Sequence of chain 1.B:
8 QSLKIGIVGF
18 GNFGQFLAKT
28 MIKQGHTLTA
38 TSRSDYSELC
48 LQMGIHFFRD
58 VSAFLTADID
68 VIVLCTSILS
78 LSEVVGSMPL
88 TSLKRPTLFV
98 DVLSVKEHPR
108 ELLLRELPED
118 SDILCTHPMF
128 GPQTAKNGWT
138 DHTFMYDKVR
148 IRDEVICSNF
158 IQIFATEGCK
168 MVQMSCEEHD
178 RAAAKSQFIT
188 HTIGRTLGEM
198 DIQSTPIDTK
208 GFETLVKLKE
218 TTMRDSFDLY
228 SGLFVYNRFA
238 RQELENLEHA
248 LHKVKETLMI

A small-molecule ligand and the protein it binds are described below.
Small molecule (SMILES): N[C@@H](Cc1ccc(O)cc1)C(=O)O

Binding-site contacts:
Ligand atom CZ contacts residue SER101 of chain 1.B at 3.5 Å.
Ligand atom C contacts residue THR131 of chain 1.B at 3.3 Å.
Ligand atom OXT contacts residue GLY128 of chain 1.B at 3.5 Å (h-bond).
Ligand atom CE2 contacts residue GLN184 of chain 1.B at 3.4 Å.
Ligand atom C contacts residue GLN130 of chain 1.B at 3.7 Å.
Ligand atom CD1 contacts residue HIS188 of chain 1.B at 3.4 Å.
Ligand atom CB contacts residue HIS188 of chain 1.B at 3.7 Å.
Ligand atom OH contacts residue NAP1 of chain 1.E at 3.0 Å.
Ligand atom N contacts residue GLN130 of chain 1.B at 3.0 Å (h-bond).
Ligand atom O contacts residue THR131 of chain 1.B at 3.2 Å (h-bond).
Ligand atom N contacts residue ASP222 of chain 1.B at 2.8 Å (salt-bridge).
Ligand atom CE2 contacts residue HIS124 of chain 1.B at 3.9 Å.
Ligand atom CB contacts residue ASP222 of chain 1.B at 3.5 Å.
Ligand atom CA contacts residue NAP1 of chain 1.E at 3.7 Å.
Ligand atom OH contacts residue GLN184 of chain 1.B at 3.1 Å (h-bond).
Ligand atom CZ contacts residue HIS124 of chain 1.B at 3.6 Å.
Ligand atom CD2 contacts residue NAP1 of chain 1.E at 3.8 Å.
Ligand atom C contacts residue NAP1 of chain 1.E at 3.8 Å.
Ligand atom OH contacts residue SER101 of chain 1.B at 2.4 Å (h-bond).
Ligand atom O contacts residue PRO129 of chain 1.B at 3.4 Å (h-bond).
Ligand atom CA contacts residue GLN130 of chain 1.B at 3.7 Å.
Ligand atom C contacts residue GLY128 of chain 1.B at 3.5 Å.
Ligand atom OH contacts residue HIS124 of chain 1.B at 2.5 Å (h-bond).
Ligand atom CD1 contacts residue GLN184 of chain 1.B at 3.8 Å.
Ligand atom O contacts residue GLN130 of chain 1.B at 2.7 Å (h-bond).
Ligand atom OXT contacts residue THR131 of chain 1.B at 2.4 Å (h-bond).
Ligand atom CE1 contacts residue SER101 of chain 1.B at 3.6 Å.
Ligand atom CZ contacts residue NAP1 of chain 1.E at 3.2 Å.
Ligand atom CZ contacts residue GLN184 of chain 1.B at 2.9 Å.
Ligand atom CG contacts residue HIS188 of chain 1.B at 3.7 Å.
Ligand atom CE1 contacts residue NAP1 of chain 1.E at 3.6 Å.
Ligand atom CA contacts residue ASP222 of chain 1.B at 3.5 Å.
Ligand atom CE2 contacts residue NAP1 of chain 1.E at 3.5 Å.
Ligand atom CG contacts residue NAP1 of chain 1.E at 3.5 Å.
Ligand atom CD1 contacts residue NAP1 of chain 1.E at 3.6 Å.
Ligand atom O contacts residue GLY128 of chain 1.B at 2.9 Å.
Ligand atom O contacts residue NAP1 of chain 1.E at 3.6 Å.
Ligand atom N contacts residue NAP1 of chain 1.E at 2.7 Å (h-bond).
Ligand atom CD1 contacts residue ASP222 of chain 1.B at 3.4 Å.
Ligand atom CE1 contacts residue GLN184 of chain 1.B at 3.2 Å.